Sequence of chain 2.A:
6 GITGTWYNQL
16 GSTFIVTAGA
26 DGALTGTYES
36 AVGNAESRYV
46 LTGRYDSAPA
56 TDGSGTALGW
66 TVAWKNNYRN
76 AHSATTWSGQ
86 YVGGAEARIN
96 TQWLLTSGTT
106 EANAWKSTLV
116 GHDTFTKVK

Sequence of chain 1.B:
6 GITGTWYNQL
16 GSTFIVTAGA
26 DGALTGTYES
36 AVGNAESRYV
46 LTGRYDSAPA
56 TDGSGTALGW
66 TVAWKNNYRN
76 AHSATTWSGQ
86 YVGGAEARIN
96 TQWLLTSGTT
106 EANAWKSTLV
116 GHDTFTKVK

The small molecule below binds the protein below.
Small molecule (SMILES): CSCC[C@@H]1NC(=O)CNC(=O)[C@@H]2CSSC[C@H](NC(=O)[C@@H](N)CCCN=C(N)N)C(=O)N[C@@H](CSSC[C@@H](C=O)NC(=O)[C@H](CCC(=O)O)NC(=O)[C@H](CCC(=O)O)NC(=O)[C@H](C)NC1=O)C(=O)N[C@@H](Cc1cnc[nH]1)C(=O)N1CCC[C@H]1C(=O)N[C@@H](CCC(N)=O)C(=O)N2

Binding-site contacts:
Ligand atom CD contacts residue ARG74 of chain 1.B at 3.7 Å.
Ligand atom O contacts residue ARG74 of chain 1.B at 3.1 Å (salt-bridge).
Ligand atom NE2 contacts residue TRP69 of chain 1.B at 3.8 Å.
Ligand atom CD contacts residue ALA107 of chain 2.A at 4.0 Å (hydrophobic).
Ligand atom C contacts residue ARG74 of chain 1.B at 4.0 Å.
Ligand atom N contacts residue ARG74 of chain 1.B at 3.8 Å.
Ligand atom O contacts residue LEU15 of chain 1.B at 3.8 Å.
Ligand atom CB contacts residue TRP69 of chain 1.B at 3.8 Å (hydrophobic).
Ligand atom CG contacts residue TRP110 of chain 2.A at 4.0 Å (hydrophobic).
Ligand atom O contacts residue SER17 of chain 1.B at 3.5 Å (h-bond).
Ligand atom NE2 contacts residue TRP69 of chain 1.B at 4.0 Å.
Ligand atom N contacts residue SER17 of chain 1.B at 3.9 Å.
Ligand atom NE2 contacts residue SER78 of chain 1.B at 3.2 Å (h-bond).
Ligand atom CB contacts residue TRP69 of chain 1.B at 3.3 Å (hydrophobic).
Ligand atom SG contacts residue TRP110 of chain 2.A at 3.4 Å.
Ligand atom NE2 contacts residue LEU100 of chain 1.B at 3.5 Å.
Ligand atom CE contacts residue ARG74 of chain 1.B at 3.9 Å.
Ligand atom O contacts residue SER35 of chain 1.B at 3.8 Å.
Ligand atom CA contacts residue TRP69 of chain 1.B at 4.0 Å (hydrophobic).
Ligand atom CA contacts residue ARG74 of chain 1.B at 4.0 Å.
Ligand atom O contacts residue ASN39 of chain 1.B at 3.8 Å.
Ligand atom CB contacts residue TRP110 of chain 2.A at 3.6 Å (hydrophobic).
Ligand atom CE1 contacts residue SER78 of chain 1.B at 4.0 Å.
Ligand atom NE2 contacts residue THR80 of chain 1.B at 2.6 Å (h-bond).
Ligand atom NE2 contacts residue LEU100 of chain 1.B at 4.1 Å.
Ligand atom CD contacts residue ALA76 of chain 1.B at 4.1 Å (hydrophobic).
Ligand atom OE1 contacts residue TRP98 of chain 1.B at 3.4 Å.
Ligand atom CD contacts residue THR80 of chain 1.B at 3.8 Å.
Ligand atom O contacts residue SER35 of chain 1.B at 3.9 Å.
Ligand atom OE1 contacts residue TRP82 of chain 1.B at 3.9 Å.
Ligand atom CB contacts residue TYR44 of chain 1.B at 3.8 Å (hydrophobic).
Ligand atom CE1 contacts residue TRP69 of chain 1.B at 3.6 Å (hydrophobic).
Ligand atom CB contacts residue TRP110 of chain 2.A at 3.9 Å (hydrophobic).
Ligand atom CG contacts residue TYR44 of chain 1.B at 3.4 Å (hydrophobic).
Ligand atom OE1 contacts residue THR80 of chain 1.B at 3.9 Å.
Ligand atom O contacts residue SER42 of chain 1.B at 3.8 Å.
Ligand atom CG contacts residue ARG74 of chain 1.B at 3.3 Å.
Ligand atom OE1 contacts residue ARG74 of chain 1.B at 3.2 Å (salt-bridge).
Ligand atom CA contacts residue SER17 of chain 1.B at 4.0 Å.
Ligand atom CE1 contacts residue LEU100 of chain 1.B at 4.0 Å (hydrophobic).